Sequence of chain 1.D:
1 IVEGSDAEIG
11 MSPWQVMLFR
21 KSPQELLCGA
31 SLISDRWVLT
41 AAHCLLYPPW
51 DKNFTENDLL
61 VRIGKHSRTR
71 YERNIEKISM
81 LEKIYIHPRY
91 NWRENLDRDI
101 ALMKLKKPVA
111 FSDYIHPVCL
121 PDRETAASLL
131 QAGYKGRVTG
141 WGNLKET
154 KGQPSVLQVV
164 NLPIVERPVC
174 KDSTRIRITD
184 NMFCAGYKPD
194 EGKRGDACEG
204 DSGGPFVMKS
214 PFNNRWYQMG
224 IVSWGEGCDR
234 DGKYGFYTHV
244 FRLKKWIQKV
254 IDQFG

Binding-site contacts:
Ligand atom C23 contacts residue TYR47 of chain 1.D at 3.5 Å (hydrophobic).
Ligand atom C06 contacts residue GLU202 of chain 1.D at 3.5 Å.
Ligand atom C10 contacts residue GLY228 of chain 1.D at 3.6 Å.
Ligand atom C11 contacts residue ALA200 of chain 1.D at 3.4 Å (hydrophobic).
Ligand atom C39 contacts residue GLY230 of chain 1.D at 3.2 Å.
Ligand atom C30 contacts residue ASN95 of chain 1.D at 3.5 Å.
Ligand atom C12 contacts residue ASP199 of chain 1.D at 3.3 Å.
Ligand atom S15 contacts residue TRP227 of chain 1.D at 3.4 Å.
Ligand atom C40 contacts residue GLY228 of chain 1.D at 3.2 Å.
Ligand atom CL1 contacts residue VAL225 of chain 1.D at 3.7 Å.
Ligand atom C29 contacts residue TRP227 of chain 1.D at 3.5 Å (hydrophobic).
Ligand atom O09 contacts residue CYS201 of chain 1.D at 3.5 Å.
Ligand atom C19 contacts residue SER226 of chain 1.D at 3.7 Å.
Ligand atom N04 contacts residue GLY228 of chain 1.D at 2.9 Å (h-bond).
Ligand atom C01 contacts residue GLY230 of chain 1.D at 3.4 Å.
Ligand atom C23 contacts residue TRP50 of chain 1.D at 3.5 Å (hydrophobic).
Ligand atom O09 contacts residue GLU202 of chain 1.D at 3.5 Å (salt-bridge).
Ligand atom C30 contacts residue TRP227 of chain 1.D at 3.3 Å (hydrophobic).
Ligand atom C02 contacts residue GLY228 of chain 1.D at 3.6 Å.
Ligand atom C11 contacts residue GLY230 of chain 1.D at 3.4 Å.
Ligand atom N18 contacts residue GLU202 of chain 1.D at 3.3 Å (salt-bridge).
Ligand atom C13 contacts residue TRP227 of chain 1.D at 3.3 Å (hydrophobic).
Ligand atom N07 contacts residue GLY230 of chain 1.D at 3.1 Å (h-bond).
Ligand atom C01 contacts residue GLY228 of chain 1.D at 3.5 Å.
Ligand atom CL1 contacts residue TYR240 of chain 1.D at 3.6 Å.
Ligand atom C37 contacts residue GLU229 of chain 1.D at 3.5 Å.
Ligand atom C12 contacts residue ALA200 of chain 1.D at 3.6 Å (hydrophobic).
Ligand atom C11 contacts residue GLY228 of chain 1.D at 3.6 Å.
Ligand atom C19 contacts residue SER205 of chain 1.D at 3.3 Å.
Ligand atom CL1 contacts residue PHE239 of chain 1.D at 3.4 Å.
Ligand atom O17 contacts residue TRP227 of chain 1.D at 3.4 Å.
Ligand atom CL1 contacts residue TRP227 of chain 1.D at 3.5 Å.
Ligand atom O17 contacts residue GLY228 of chain 1.D at 3.2 Å (h-bond).
Ligand atom C05 contacts residue GLU202 of chain 1.D at 3.4 Å.
Ligand atom CL1 contacts residue GLY238 of chain 1.D at 3.4 Å.
Ligand atom S15 contacts residue VAL225 of chain 1.D at 3.5 Å.
Ligand atom C31 contacts residue ILE179 of chain 1.D at 3.6 Å (hydrophobic).
Ligand atom C24 contacts residue TYR47 of chain 1.D at 3.3 Å (hydrophobic).
Ligand atom N34 contacts residue TRP227 of chain 1.D at 3.4 Å.
Ligand atom S21 contacts residue HIS43 of chain 1.D at 3.7 Å.

A protein and the small-molecule ligand that binds it are described below.
Small molecule (SMILES): CC(C)[C@H]1NC(=O)CCSSCCNC(=O)[C@H](CNC(=O)c2ccc(Cl)s2)NC(=O)c2cccc(c2)CNC1=O